This protein binds this small molecule.
Small molecule (SMILES): OC[C@H]1O[C@H](O[C@H]2O[C@H](CO)[C@@H](O)[C@H](O)[C@H]2O)[C@H](O)[C@@H](O)[C@@H]1O

Binding-site contacts:
Ligand atom O6 contacts residue GLY179 of chain 1.G at 3.7 Å.
Ligand atom C4 contacts residue PHE112 of chain 1.G at 3.8 Å (hydrophobic).
Ligand atom O5 contacts residue GLY179 of chain 1.G at 3.2 Å.
Ligand atom O2 contacts residue GLY111 of chain 1.G at 3.2 Å (h-bond).
Ligand atom O5 contacts residue ALA180 of chain 1.G at 4.3 Å.
Ligand atom C1 contacts residue GLY179 of chain 1.G at 3.9 Å.
Ligand atom O4 contacts residue PHE211 of chain 1.G at 3.9 Å.
Ligand atom C3 contacts residue PHE112 of chain 1.G at 4.2 Å (hydrophobic).
Ligand atom O5 contacts residue PHE112 of chain 1.G at 4.3 Å.
Ligand atom C2 contacts residue GLY111 of chain 1.G at 4.2 Å.
Ligand atom C6 contacts residue ALA180 of chain 1.G at 4.2 Å (hydrophobic).
Ligand atom C4 contacts residue PHE211 of chain 1.G at 3.9 Å (hydrophobic).
Ligand atom C2 contacts residue PHE112 of chain 1.G at 3.9 Å (hydrophobic).
Ligand atom C5 contacts residue GLY179 of chain 1.G at 4.4 Å.
Ligand atom C6 contacts residue LEU178 of chain 1.G at 3.8 Å (hydrophobic).
Ligand atom O6 contacts residue ALA180 of chain 1.G at 4.2 Å.
Ligand atom O6 contacts residue PHE112 of chain 1.G at 3.8 Å.
Ligand atom O6 contacts residue LEU178 of chain 1.G at 2.8 Å (h-bond).
Ligand atom O3 contacts residue GLY111 of chain 1.G at 3.6 Å.
Ligand atom C6 contacts residue PHE211 of chain 1.G at 3.8 Å (hydrophobic).
Ligand atom O5 contacts residue TYR182 of chain 1.G at 3.6 Å.
Ligand atom O5 contacts residue LEU178 of chain 1.G at 4.3 Å.
Ligand atom C6 contacts residue GLY179 of chain 1.G at 4.5 Å.
Ligand atom C2 contacts residue TYR182 of chain 1.G at 3.9 Å (hydrophobic).
Ligand atom O3 contacts residue PHE112 of chain 1.G at 4.2 Å.
Ligand atom C5 contacts residue PHE211 of chain 1.G at 4.5 Å (hydrophobic).
Ligand atom C1 contacts residue TYR182 of chain 1.G at 3.9 Å (hydrophobic).
Ligand atom C5 contacts residue PHE112 of chain 1.G at 4.5 Å (hydrophobic).

Sequence of chain 1.G:
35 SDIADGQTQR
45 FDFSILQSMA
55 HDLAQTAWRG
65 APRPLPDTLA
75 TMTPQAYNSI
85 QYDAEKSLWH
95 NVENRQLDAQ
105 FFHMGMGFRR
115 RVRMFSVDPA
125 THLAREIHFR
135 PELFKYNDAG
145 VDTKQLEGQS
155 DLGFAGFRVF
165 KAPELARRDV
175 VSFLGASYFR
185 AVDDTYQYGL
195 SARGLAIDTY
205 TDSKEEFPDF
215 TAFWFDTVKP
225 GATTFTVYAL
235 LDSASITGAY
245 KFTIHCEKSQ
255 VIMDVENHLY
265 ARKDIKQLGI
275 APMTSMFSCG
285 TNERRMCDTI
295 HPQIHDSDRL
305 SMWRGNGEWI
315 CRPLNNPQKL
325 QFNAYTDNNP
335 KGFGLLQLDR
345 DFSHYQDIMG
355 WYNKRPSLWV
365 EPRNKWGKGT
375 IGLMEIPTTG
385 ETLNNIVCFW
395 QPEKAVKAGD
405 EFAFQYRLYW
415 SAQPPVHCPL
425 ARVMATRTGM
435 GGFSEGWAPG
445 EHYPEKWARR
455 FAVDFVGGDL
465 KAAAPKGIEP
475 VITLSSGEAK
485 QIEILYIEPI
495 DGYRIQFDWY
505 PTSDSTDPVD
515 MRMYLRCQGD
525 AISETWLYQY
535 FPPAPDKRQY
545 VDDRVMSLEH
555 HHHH